Sequence of chain 1.C:
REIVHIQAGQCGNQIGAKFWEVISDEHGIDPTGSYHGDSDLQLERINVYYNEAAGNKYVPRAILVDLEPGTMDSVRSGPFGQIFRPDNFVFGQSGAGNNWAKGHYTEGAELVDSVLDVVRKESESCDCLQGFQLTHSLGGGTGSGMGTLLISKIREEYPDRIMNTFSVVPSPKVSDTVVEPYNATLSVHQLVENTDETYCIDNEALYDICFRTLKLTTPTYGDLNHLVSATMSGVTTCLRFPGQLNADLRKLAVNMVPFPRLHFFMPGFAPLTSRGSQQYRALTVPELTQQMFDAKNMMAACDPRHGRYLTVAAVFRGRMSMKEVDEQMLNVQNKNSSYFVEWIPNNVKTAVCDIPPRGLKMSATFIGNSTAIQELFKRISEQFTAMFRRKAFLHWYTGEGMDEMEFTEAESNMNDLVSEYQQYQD

Binding-site contacts:
Ligand atom C36 contacts residue HIS227 of chain 1.C at 2.9 Å.
Ligand atom C07 contacts residue HIS227 of chain 1.C at 3.1 Å.
Ligand atom O14 contacts residue VAL23 of chain 1.C at 3.5 Å.
Ligand atom C34 contacts residue GLU22 of chain 1.C at 3.6 Å.
Ligand atom O13 contacts residue PRO358 of chain 1.C at 2.4 Å (h-bond).
Ligand atom C07 contacts residue LEU228 of chain 1.C at 3.5 Å (hydrophobic).
Ligand atom C28 contacts residue PRO358 of chain 1.C at 3.2 Å (hydrophobic).
Ligand atom C44 contacts residue LEU361 of chain 1.C at 3.3 Å (hydrophobic).
Ligand atom O06 contacts residue PRO272 of chain 1.C at 3.4 Å (h-bond).
Ligand atom C41 contacts residue GLU27 of chain 1.C at 3.7 Å.
Ligand atom C32 contacts residue VAL23 of chain 1.C at 3.1 Å (hydrophobic).
Ligand atom C38 contacts residue PHE270 of chain 1.C at 3.6 Å (hydrophobic).
Ligand atom C44 contacts residue GLY360 of chain 1.C at 3.0 Å.
Ligand atom C40 contacts residue ARG318 of chain 1.C at 3.6 Å.
Ligand atom C30 contacts residue VAL23 of chain 1.C at 3.4 Å (hydrophobic).
Ligand atom C39 contacts residue ALA231 of chain 1.C at 3.4 Å (hydrophobic).
Ligand atom O05 contacts residue LEU361 of chain 1.C at 3.1 Å.
Ligand atom C41 contacts residue SER234 of chain 1.C at 3.5 Å.
Ligand atom C33 contacts residue GLU22 of chain 1.C at 3.2 Å.
Ligand atom O14 contacts residue HIS227 of chain 1.C at 2.9 Å.
Ligand atom C08 contacts residue HIS227 of chain 1.C at 3.3 Å.
Ligand atom C06 contacts residue ASP224 of chain 1.C at 3.4 Å.
Ligand atom C19 contacts residue SER275 of chain 1.C at 2.7 Å.
Ligand atom O08 contacts residue ARG276 of chain 1.C at 3.5 Å.
Ligand atom C08 contacts residue LEU228 of chain 1.C at 3.7 Å (hydrophobic).
Ligand atom C16 contacts residue PRO272 of chain 1.C at 3.6 Å (hydrophobic).
Ligand atom C07 contacts residue ASP224 of chain 1.C at 3.2 Å.
Ligand atom C31 contacts residue VAL23 of chain 1.C at 3.4 Å (hydrophobic).
Ligand atom C40 contacts residue SER234 of chain 1.C at 3.3 Å.
Ligand atom C33 contacts residue VAL23 of chain 1.C at 3.3 Å (hydrophobic).
Ligand atom C16 contacts residue THR274 of chain 1.C at 3.2 Å.
Ligand atom C13 contacts residue PHE270 of chain 1.C at 3.4 Å (hydrophobic).
Ligand atom C14 contacts residue THR274 of chain 1.C at 2.9 Å.
Ligand atom C19 contacts residue THR274 of chain 1.C at 3.3 Å.
Ligand atom C39 contacts residue PHE270 of chain 1.C at 3.4 Å (hydrophobic).
Ligand atom O06 contacts residue THR274 of chain 1.C at 2.4 Å (h-bond).
Ligand atom C06 contacts residue HIS227 of chain 1.C at 3.4 Å.
Ligand atom C15 contacts residue PRO272 of chain 1.C at 2.9 Å (hydrophobic).
Ligand atom C15 contacts residue THR274 of chain 1.C at 3.6 Å.
Ligand atom C40 contacts residue ALA231 of chain 1.C at 3.4 Å (hydrophobic).

The protein below binds the small molecule below.
Small molecule (SMILES): CC(=O)O[C@H]1C(=O)[C@@]2(C)[C@H]([C@H](OC(=O)c3ccccc3)[C@]3(O)C[C@H](OC(=O)[C@H](O)[C@@H](NC(=O)c4ccccc4)c4ccccc4)C(C)=C1C3(C)C)[C@]1(OC(C)=O)CO[C@@H]1C[C@@H]2O